Binding-site contacts:
Ligand atom CB contacts residue ASP243 of chain 45.C at 3.9 Å.
Ligand atom OG contacts residue ARG35 of chain 45.C at 4.2 Å.
Ligand atom N contacts residue ARG35 of chain 45.C at 4.4 Å.
Ligand atom CG2 contacts residue GLU245 of chain 45.C at 3.4 Å.
Ligand atom O contacts residue ASP243 of chain 45.C at 4.3 Å.
Ligand atom CA contacts residue ARG29 of chain 45.C at 4.2 Å.
Ligand atom CB contacts residue ARG35 of chain 45.C at 3.4 Å.
Ligand atom N contacts residue ASP243 of chain 45.C at 3.8 Å.
Ligand atom O contacts residue ARG35 of chain 45.C at 3.3 Å (salt-bridge).
Ligand atom C contacts residue ARG29 of chain 45.C at 3.9 Å.
Ligand atom O contacts residue ASP243 of chain 45.C at 4.3 Å.
Ligand atom O contacts residue PRO43 of chain 45.C at 3.7 Å.
Ligand atom O contacts residue ARG29 of chain 45.C at 4.2 Å.
Ligand atom O contacts residue ARG35 of chain 45.C at 2.9 Å (salt-bridge).
Ligand atom CA contacts residue ASP243 of chain 45.C at 4.2 Å.
Ligand atom O contacts residue PHE37 of chain 45.C at 3.8 Å.
Ligand atom C contacts residue ASP243 of chain 45.C at 3.5 Å.
Ligand atom CG2 contacts residue ARG36 of chain 45.C at 3.8 Å.
Ligand atom CG2 contacts residue PRO43 of chain 45.C at 4.3 Å (hydrophobic).
Ligand atom CD1 contacts residue ARG29 of chain 45.C at 3.6 Å.
Ligand atom CB contacts residue ARG35 of chain 45.C at 3.8 Å.
Ligand atom CA contacts residue ASP243 of chain 45.C at 3.3 Å.
Ligand atom O contacts residue ILE25 of chain 45.C at 3.8 Å.
Ligand atom C contacts residue PRO43 of chain 45.C at 4.5 Å (hydrophobic).
Ligand atom C contacts residue ARG35 of chain 45.C at 3.5 Å.
Ligand atom CG1 contacts residue ASP243 of chain 45.C at 3.3 Å.
Ligand atom N contacts residue ARG35 of chain 45.C at 4.1 Å.
Ligand atom C contacts residue ARG35 of chain 45.C at 3.7 Å.
Ligand atom N contacts residue ARG35 of chain 45.C at 4.1 Å.
Ligand atom CB contacts residue ASP243 of chain 45.C at 4.2 Å.
Ligand atom N contacts residue ASP243 of chain 45.C at 3.3 Å (salt-bridge).
Ligand atom C contacts residue ARG36 of chain 45.C at 3.2 Å.
Ligand atom N contacts residue ASP243 of chain 45.C at 4.5 Å.
Ligand atom CD2 contacts residue ARG29 of chain 45.C at 3.8 Å.
Ligand atom OG contacts residue PHE244 of chain 45.C at 3.7 Å.
Ligand atom C contacts residue ASP243 of chain 45.C at 4.4 Å.
Ligand atom O contacts residue ARG29 of chain 45.C at 3.0 Å (salt-bridge).
Ligand atom CG2 contacts residue ARG35 of chain 45.C at 3.9 Å.
Ligand atom O contacts residue ARG36 of chain 45.C at 2.9 Å (salt-bridge).
Ligand atom CG1 contacts residue ARG35 of chain 45.C at 4.4 Å.

Sequence of chain 45.C:
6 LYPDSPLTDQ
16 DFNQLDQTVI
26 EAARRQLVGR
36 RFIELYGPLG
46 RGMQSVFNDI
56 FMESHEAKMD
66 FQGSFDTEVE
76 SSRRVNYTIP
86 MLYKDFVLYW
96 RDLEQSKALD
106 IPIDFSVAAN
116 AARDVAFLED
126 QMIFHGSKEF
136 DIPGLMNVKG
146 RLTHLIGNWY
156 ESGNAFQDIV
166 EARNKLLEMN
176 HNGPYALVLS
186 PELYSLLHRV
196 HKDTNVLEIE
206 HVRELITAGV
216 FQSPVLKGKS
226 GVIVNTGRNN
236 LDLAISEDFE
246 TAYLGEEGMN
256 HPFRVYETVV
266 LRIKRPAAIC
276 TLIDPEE

The protein below binds the small molecule below.
Small molecule (SMILES): CC[C@H](C)[C@H](NC(=O)[C@H](CC(C)C)NC(=O)[C@H](CO)NC(=O)CNC(=O)[C@@H](NC(=O)[C@@H](N)[C@@H](C)O)C(C)C)C(=O)N[C@H](C=O)CCC(N)=O